The small molecule below binds the protein below.
Small molecule (SMILES): CC(=O)CCCCn1c(=O)c2c(ncn2C)n(C)c1=O

Sequence of chain 1.B:
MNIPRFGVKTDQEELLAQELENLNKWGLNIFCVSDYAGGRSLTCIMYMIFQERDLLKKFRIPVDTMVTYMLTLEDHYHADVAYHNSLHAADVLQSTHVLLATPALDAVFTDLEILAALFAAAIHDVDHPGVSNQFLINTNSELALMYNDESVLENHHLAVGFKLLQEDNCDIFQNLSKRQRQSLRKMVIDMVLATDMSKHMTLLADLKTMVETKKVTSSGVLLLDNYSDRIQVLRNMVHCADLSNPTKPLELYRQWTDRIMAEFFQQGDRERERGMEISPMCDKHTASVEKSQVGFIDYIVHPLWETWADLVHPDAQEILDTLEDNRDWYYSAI

Binding-site contacts:
Ligand atom CAC contacts residue MET285 of chain 1.B at 3.9 Å (hydrophobic).
Ligand atom C6 contacts residue PHE300 of chain 1.B at 3.7 Å (hydrophobic).
Ligand atom N1 contacts residue PHE300 of chain 1.B at 3.8 Å.
Ligand atom C5 contacts residue MET285 of chain 1.B at 3.7 Å (hydrophobic).
Ligand atom OAD contacts residue PRO250 of chain 1.B at 4.2 Å.
Ligand atom N9 contacts residue MET285 of chain 1.B at 3.3 Å (h-bond).
Ligand atom CAJ contacts residue ILE264 of chain 1.B at 3.5 Å (hydrophobic).
Ligand atom CAA contacts residue GLN297 of chain 1.B at 3.5 Å.
Ligand atom N3 contacts residue MET285 of chain 1.B at 4.0 Å.
Ligand atom OAD contacts residue PHE300 of chain 1.B at 3.3 Å.
Ligand atom CAM contacts residue ASN249 of chain 1.B at 4.0 Å.
Ligand atom CAC contacts residue GLN297 of chain 1.B at 3.4 Å.
Ligand atom C2 contacts residue PHE300 of chain 1.B at 3.8 Å (hydrophobic).
Ligand atom C5 contacts residue PHE300 of chain 1.B at 3.5 Å (hydrophobic).
Ligand atom CAI contacts residue PHE300 of chain 1.B at 3.5 Å (hydrophobic).
Ligand atom O6 contacts residue PHE300 of chain 1.B at 4.2 Å.
Ligand atom N1 contacts residue PHE268 of chain 1.B at 4.0 Å.
Ligand atom C8 contacts residue PHE300 of chain 1.B at 3.8 Å (hydrophobic).
Ligand atom CAM contacts residue TYR87 of chain 1.B at 4.2 Å (hydrophobic).
Ligand atom O2 contacts residue ILE264 of chain 1.B at 3.9 Å.
Ligand atom O2 contacts residue GLN297 of chain 1.B at 3.4 Å (h-bond).
Ligand atom C2 contacts residue PHE268 of chain 1.B at 4.1 Å (hydrophobic).
Ligand atom CAA contacts residue THR261 of chain 1.B at 4.2 Å.
Ligand atom CAM contacts residue PHE300 of chain 1.B at 3.9 Å (hydrophobic).
Ligand atom CAC contacts residue PHE300 of chain 1.B at 3.5 Å (hydrophobic).
Ligand atom C4 contacts residue MET285 of chain 1.B at 3.5 Å (hydrophobic).
Ligand atom N7 contacts residue PHE300 of chain 1.B at 3.9 Å.
Ligand atom CAA contacts residue ILE264 of chain 1.B at 3.8 Å (hydrophobic).
Ligand atom CAK contacts residue PHE268 of chain 1.B at 3.9 Å (hydrophobic).
Ligand atom N3 contacts residue PHE300 of chain 1.B at 3.5 Å.
Ligand atom O2 contacts residue PHE300 of chain 1.B at 3.9 Å.
Ligand atom CAH contacts residue TYR87 of chain 1.B at 3.4 Å (hydrophobic).
Ligand atom N7 contacts residue MET285 of chain 1.B at 3.7 Å.
Ligand atom C8 contacts residue MET285 of chain 1.B at 3.6 Å (hydrophobic).
Ligand atom C4 contacts residue PHE300 of chain 1.B at 3.3 Å (hydrophobic).
Ligand atom N9 contacts residue PHE300 of chain 1.B at 3.5 Å.
Ligand atom OAD contacts residue ASN249 of chain 1.B at 3.7 Å.
Ligand atom CAJ contacts residue TYR87 of chain 1.B at 3.6 Å (hydrophobic).
Ligand atom CAC contacts residue SER296 of chain 1.B at 3.9 Å.
Ligand atom CAK contacts residue ILE264 of chain 1.B at 3.9 Å (hydrophobic).